Binding-site contacts:
Ligand atom C4 contacts residue ASP28 of chain 1.B at 4.3 Å.
Ligand atom C3 contacts residue MET27 of chain 1.B at 4.1 Å (hydrophobic).
Ligand atom C18 contacts residue LEU25 of chain 1.B at 4.1 Å (hydrophobic).
Ligand atom C8 contacts residue GLY31 of chain 1.B at 3.6 Å.
Ligand atom O12 contacts residue MET27 of chain 1.B at 3.9 Å.
Ligand atom C5 contacts residue LEU24 of chain 1.B at 3.7 Å (hydrophobic).
Ligand atom O20 contacts residue LEU25 of chain 1.B at 4.2 Å.
Ligand atom O22 contacts residue MET27 of chain 1.B at 4.3 Å.
Ligand atom C10 contacts residue GLN196 of chain 1.B at 3.9 Å.
Ligand atom C9 contacts residue LEU32 of chain 1.B at 4.1 Å (hydrophobic).
Ligand atom C13 contacts residue LEU25 of chain 1.B at 3.7 Å (hydrophobic).
Ligand atom C1 contacts residue MET27 of chain 1.B at 4.0 Å (hydrophobic).
Ligand atom C10 contacts residue VAL197 of chain 1.B at 3.7 Å (hydrophobic).
Ligand atom C10 contacts residue PHE193 of chain 1.B at 4.4 Å (hydrophobic).
Ligand atom C7 contacts residue MET27 of chain 1.B at 3.9 Å (hydrophobic).
Ligand atom C8 contacts residue LEU32 of chain 1.B at 3.8 Å (hydrophobic).
Ligand atom C19 contacts residue LEU25 of chain 1.B at 3.8 Å (hydrophobic).
Ligand atom O14 contacts residue LEU25 of chain 1.B at 3.9 Å.
Ligand atom C2 contacts residue ASP28 of chain 1.B at 4.3 Å.
Ligand atom C5 contacts residue MET27 of chain 1.B at 4.0 Å (hydrophobic).
Ligand atom C8 contacts residue SER35 of chain 1.B at 4.4 Å.
Ligand atom C8 contacts residue GLN196 of chain 1.B at 3.8 Å.
Ligand atom C2 contacts residue MET27 of chain 1.B at 3.3 Å (hydrophobic).
Ligand atom C3 contacts residue LEU24 of chain 1.B at 3.8 Å (hydrophobic).
Ligand atom C15 contacts residue LEU25 of chain 1.B at 3.6 Å (hydrophobic).
Ligand atom C4 contacts residue ARG29 of chain 1.B at 3.8 Å.
Ligand atom C11 contacts residue LEU200 of chain 1.B at 3.8 Å (hydrophobic).
Ligand atom C7 contacts residue SER35 of chain 1.B at 4.1 Å.
Ligand atom C8 contacts residue PHE193 of chain 1.B at 4.1 Å (hydrophobic).
Ligand atom C7 contacts residue ARG29 of chain 1.B at 4.3 Å.
Ligand atom C7 contacts residue ASP28 of chain 1.B at 3.3 Å.
Ligand atom C2 contacts residue LEU24 of chain 1.B at 4.4 Å (hydrophobic).
Ligand atom C6 contacts residue PHE193 of chain 1.B at 4.0 Å (hydrophobic).
Ligand atom C2 contacts residue ARG29 of chain 1.B at 3.9 Å.
Ligand atom C11 contacts residue VAL197 of chain 1.B at 4.1 Å (hydrophobic).
Ligand atom C13 contacts residue MET27 of chain 1.B at 4.0 Å (hydrophobic).
Ligand atom C11 contacts residue LEU24 of chain 1.B at 4.3 Å (hydrophobic).
Ligand atom C9 contacts residue GLN196 of chain 1.B at 3.6 Å.
Ligand atom C8 contacts residue ASP28 of chain 1.B at 3.7 Å.
Ligand atom C10 contacts residue LEU200 of chain 1.B at 4.1 Å (hydrophobic).

The small molecule below binds the protein below.
Small molecule (SMILES): OC[C@H]1O[C@H](O[C@H]2[C@H](O)[C@@H](O)[C@H](OCCCCCC3CCCCC3)O[C@@H]2CO)[C@H](O)[C@@H](O)[C@@H]1O

Sequence of chain 1.B:
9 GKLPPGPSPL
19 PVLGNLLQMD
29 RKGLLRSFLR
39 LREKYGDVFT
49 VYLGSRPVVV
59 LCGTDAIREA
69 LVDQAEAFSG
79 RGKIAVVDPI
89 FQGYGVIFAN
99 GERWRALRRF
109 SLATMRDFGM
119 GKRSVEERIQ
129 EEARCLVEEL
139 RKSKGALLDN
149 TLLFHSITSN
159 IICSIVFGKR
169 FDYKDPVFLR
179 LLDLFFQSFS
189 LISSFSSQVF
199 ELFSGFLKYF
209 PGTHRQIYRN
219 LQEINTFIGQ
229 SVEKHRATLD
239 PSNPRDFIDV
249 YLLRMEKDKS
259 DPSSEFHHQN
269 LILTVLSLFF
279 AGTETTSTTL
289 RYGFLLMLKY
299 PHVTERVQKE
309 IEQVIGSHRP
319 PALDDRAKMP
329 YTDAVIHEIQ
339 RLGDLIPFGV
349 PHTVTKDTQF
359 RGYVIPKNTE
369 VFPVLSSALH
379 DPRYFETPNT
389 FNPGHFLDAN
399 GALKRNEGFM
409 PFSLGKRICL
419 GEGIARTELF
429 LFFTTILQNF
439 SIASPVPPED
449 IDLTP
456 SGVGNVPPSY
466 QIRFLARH